Sequence of chain 1.A:
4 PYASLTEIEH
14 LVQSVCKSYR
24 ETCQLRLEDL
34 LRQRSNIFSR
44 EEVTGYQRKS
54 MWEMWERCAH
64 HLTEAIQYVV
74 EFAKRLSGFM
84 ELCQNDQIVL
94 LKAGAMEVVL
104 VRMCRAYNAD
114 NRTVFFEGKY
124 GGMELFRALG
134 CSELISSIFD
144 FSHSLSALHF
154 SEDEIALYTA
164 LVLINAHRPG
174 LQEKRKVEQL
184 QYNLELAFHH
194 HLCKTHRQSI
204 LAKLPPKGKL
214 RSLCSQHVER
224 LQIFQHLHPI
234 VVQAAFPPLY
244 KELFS

Binding-site contacts:
Ligand atom C27 contacts residue HIS220 of chain 1.A at 3.8 Å.
Ligand atom C19 contacts residue ALA109 of chain 1.A at 3.9 Å (hydrophobic).
Ligand atom OC1 contacts residue GLN27 of chain 1.A at 3.0 Å (h-bond).
Ligand atom C23 contacts residue ILE138 of chain 1.A at 4.2 Å (hydrophobic).
Ligand atom C3 contacts residue GLN27 of chain 1.A at 3.5 Å.
Ligand atom C12 contacts residue MET106 of chain 1.A at 3.5 Å (hydrophobic).
Ligand atom C22 contacts residue PHE129 of chain 1.A at 4.0 Å (hydrophobic).
Ligand atom C15 contacts residue PHE119 of chain 1.A at 4.0 Å (hydrophobic).
Ligand atom C19 contacts residue MET106 of chain 1.A at 3.9 Å (hydrophobic).
Ligand atom C26 contacts residue HIS220 of chain 1.A at 4.0 Å.
Ligand atom OC2 contacts residue GLN27 of chain 1.A at 2.8 Å (h-bond).
Ligand atom C20 contacts residue PHE129 of chain 1.A at 4.0 Å (hydrophobic).
Ligand atom O3 contacts residue GLN27 of chain 1.A at 3.0 Å (h-bond).
Ligand atom C25 contacts residue HIS220 of chain 1.A at 4.0 Å.
Ligand atom C15 contacts residue HIS64 of chain 1.A at 3.9 Å.
Ligand atom C19 contacts residue PHE118 of chain 1.A at 4.2 Å (hydrophobic).
Ligand atom C24 contacts residue LEU132 of chain 1.A at 4.2 Å (hydrophobic).
Ligand atom C19 contacts residue VAL117 of chain 1.A at 3.8 Å (hydrophobic).
Ligand atom C7 contacts residue PHE119 of chain 1.A at 4.2 Å (hydrophobic).
Ligand atom OC1 contacts residue HIS64 of chain 1.A at 3.7 Å.
Ligand atom C21 contacts residue ILE138 of chain 1.A at 4.0 Å (hydrophobic).
Ligand atom C7 contacts residue HIS64 of chain 1.A at 4.1 Å.
Ligand atom C11 contacts residue MET106 of chain 1.A at 3.8 Å (hydrophobic).
Ligand atom C4B contacts residue ALA109 of chain 1.A at 4.1 Å (hydrophobic).
Ligand atom OC2 contacts residue LEU28 of chain 1.A at 3.3 Å.
Ligand atom C2 contacts residue MET106 of chain 1.A at 4.2 Å (hydrophobic).
Ligand atom C21 contacts residue ILE141 of chain 1.A at 3.8 Å (hydrophobic).
Ligand atom C26 contacts residue LEU65 of chain 1.A at 3.7 Å (hydrophobic).
Ligand atom C6 contacts residue PHE118 of chain 1.A at 3.9 Å (hydrophobic).
Ligand atom C15 contacts residue CYS61 of chain 1.A at 4.2 Å (hydrophobic).
Ligand atom C16 contacts residue CYS61 of chain 1.A at 3.7 Å (hydrophobic).
Ligand atom C11 contacts residue VAL102 of chain 1.A at 4.1 Å (hydrophobic).
Ligand atom C18 contacts residue PHE129 of chain 1.A at 4.1 Å (hydrophobic).
Ligand atom C27 contacts residue TRP58 of chain 1.A at 3.5 Å (hydrophobic).
Ligand atom C14 contacts residue LEU65 of chain 1.A at 3.9 Å (hydrophobic).
Ligand atom C22 contacts residue ILE138 of chain 1.A at 3.7 Å (hydrophobic).
Ligand atom C1 contacts residue MET106 of chain 1.A at 4.0 Å (hydrophobic).
Ligand atom C24 contacts residue ILE138 of chain 1.A at 4.2 Å (hydrophobic).
Ligand atom OC1 contacts residue ALA68 of chain 1.A at 4.0 Å.
Ligand atom C4A contacts residue GLN27 of chain 1.A at 3.1 Å.

A protein and the small-molecule ligand that binds it are described below.
Small molecule (SMILES): CC(C)=CCC[C@@H](C)[C@H]1CC[C@H]2C3=C(CC[C@]12C)[C@@]1(C)CC[C@H](O)[C@@](C)(C(=O)O)[C@@H]1CC3